Sequence of chain 1.E:
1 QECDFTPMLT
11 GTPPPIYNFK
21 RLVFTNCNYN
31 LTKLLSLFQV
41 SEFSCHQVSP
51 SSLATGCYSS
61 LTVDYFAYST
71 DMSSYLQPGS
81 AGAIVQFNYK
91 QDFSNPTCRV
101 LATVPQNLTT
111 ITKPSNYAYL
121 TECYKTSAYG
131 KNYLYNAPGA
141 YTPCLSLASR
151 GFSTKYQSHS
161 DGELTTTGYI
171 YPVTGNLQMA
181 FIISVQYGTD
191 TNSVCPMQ

A small-molecule ligand and the protein it binds are described below.
Small molecule (SMILES): CC(=O)N[C@@H]1[C@@H](O)[C@H](O)[C@@H](CO)O[C@H]1O

Binding-site contacts:
Ligand atom C1 contacts residue ASN107 of chain 1.E at 1.4 Å.
Ligand atom C2 contacts residue ASN107 of chain 1.E at 2.5 Å.
Ligand atom C4 contacts residue ASN107 of chain 1.E at 3.3 Å.
Ligand atom C3 contacts residue ASN107 of chain 1.E at 3.5 Å.
Ligand atom C8 contacts residue ASN107 of chain 1.E at 4.5 Å.
Ligand atom O5 contacts residue ASN107 of chain 1.E at 2.5 Å (h-bond).
Ligand atom C5 contacts residue ASN107 of chain 1.E at 3.1 Å.
Ligand atom C7 contacts residue ASN107 of chain 1.E at 4.4 Å.
Ligand atom O3 contacts residue ASN107 of chain 1.E at 4.5 Å.
Ligand atom O6 contacts residue ASN107 of chain 1.E at 4.3 Å.
Ligand atom N2 contacts residue ASN107 of chain 1.E at 3.6 Å (h-bond).
Ligand atom C6 contacts residue ASN107 of chain 1.E at 3.2 Å.